A protein and the small-molecule ligand that binds it are described below.
Small molecule (SMILES): CCOC(=O)CC[C@H](C[C@@H]1CCNC1=O)NC(=O)[C@@H](CC(=O)[C@@H](NC(=O)c1cc(C)on1)C(C)C)Cc1ccc(F)cc1

Binding-site contacts:
Ligand atom O18 contacts residue GLY167 of chain 1.A at 3.3 Å (h-bond).
Ligand atom C07 contacts residue HIS44 of chain 1.A at 3.4 Å.
Ligand atom O18 contacts residue GLY168 of chain 1.A at 3.4 Å (h-bond).
Ligand atom N58 contacts residue GLY168 of chain 1.A at 3.0 Å (h-bond).
Ligand atom O18 contacts residue HIS165 of chain 1.A at 2.8 Å (h-bond).
Ligand atom C19 contacts residue CYS151 of chain 1.A at 1.9 Å (hydrophobic).
Ligand atom O23 contacts residue EDO1 of chain 1.E at 3.4 Å (h-bond).
Ligand atom C83 contacts residue GLY168 of chain 1.A at 3.6 Å.
Ligand atom C16 contacts residue GLY167 of chain 1.A at 3.5 Å.
Ligand atom N12 contacts residue CYS151 of chain 1.A at 3.0 Å (h-bond).
Ligand atom C2 contacts residue ASN130 of chain 1.A at 3.5 Å.
Ligand atom C02 contacts residue SER132 of chain 1.A at 3.3 Å.
Ligand atom O23 contacts residue ALA148 of chain 1.A at 3.4 Å.
Ligand atom O23 contacts residue GLY149 of chain 1.A at 2.9 Å (h-bond).
Ligand atom C57 contacts residue SER132 of chain 1.A at 3.2 Å.
Ligand atom O4 contacts residue ASN169 of chain 1.A at 3.5 Å.
Ligand atom C13 contacts residue CYS151 of chain 1.A at 2.8 Å (hydrophobic).
Ligand atom O18 contacts residue THR146 of chain 1.A at 2.8 Å (h-bond).
Ligand atom O60 contacts residue SER132 of chain 1.A at 3.0 Å (h-bond).
Ligand atom C20 contacts residue CYS151 of chain 1.A at 2.8 Å (hydrophobic).
Ligand atom C01 contacts residue LEU131 of chain 1.A at 3.5 Å (hydrophobic).
Ligand atom N5 contacts residue GLY168 of chain 1.A at 3.3 Å.
Ligand atom O60 contacts residue ASN130 of chain 1.A at 3.4 Å (h-bond).
Ligand atom C20 contacts residue HIS44 of chain 1.A at 3.5 Å.
Ligand atom C07 contacts residue LEU131 of chain 1.A at 3.5 Å (hydrophobic).
Ligand atom O03 contacts residue GLY167 of chain 1.A at 3.1 Å.
Ligand atom O60 contacts residue LEU131 of chain 1.A at 3.6 Å.
Ligand atom C08 contacts residue LEU131 of chain 1.A at 3.6 Å (hydrophobic).
Ligand atom C82 contacts residue GLY168 of chain 1.A at 3.4 Å.
Ligand atom C14 contacts residue CYS151 of chain 1.A at 3.3 Å (hydrophobic).
Ligand atom N12 contacts residue ILE166 of chain 1.A at 3.3 Å (h-bond).
Ligand atom O03 contacts residue GLY168 of chain 1.A at 3.1 Å (h-bond).
Ligand atom O03 contacts residue LEU131 of chain 1.A at 3.5 Å.
Ligand atom F1 contacts residue ARG43 of chain 1.A at 3.2 Å.
Ligand atom N17 contacts residue THR146 of chain 1.A at 3.1 Å (h-bond).
Ligand atom N5 contacts residue ASN169 of chain 1.A at 3.5 Å (h-bond).
Ligand atom O4 contacts residue PHE174 of chain 1.A at 3.0 Å.
Ligand atom C16 contacts residue GLY168 of chain 1.A at 3.3 Å.
Ligand atom C78 contacts residue SER132 of chain 1.A at 3.3 Å.
Ligand atom F1 contacts residue LYS134 of chain 1.A at 3.2 Å.

Sequence of chain 1.A:
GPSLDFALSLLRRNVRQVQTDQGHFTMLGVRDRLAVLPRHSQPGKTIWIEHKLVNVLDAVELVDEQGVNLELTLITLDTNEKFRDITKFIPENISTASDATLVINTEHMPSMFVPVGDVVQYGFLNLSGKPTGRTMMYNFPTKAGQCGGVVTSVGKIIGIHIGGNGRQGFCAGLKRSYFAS